Sequence of chain 1.A:
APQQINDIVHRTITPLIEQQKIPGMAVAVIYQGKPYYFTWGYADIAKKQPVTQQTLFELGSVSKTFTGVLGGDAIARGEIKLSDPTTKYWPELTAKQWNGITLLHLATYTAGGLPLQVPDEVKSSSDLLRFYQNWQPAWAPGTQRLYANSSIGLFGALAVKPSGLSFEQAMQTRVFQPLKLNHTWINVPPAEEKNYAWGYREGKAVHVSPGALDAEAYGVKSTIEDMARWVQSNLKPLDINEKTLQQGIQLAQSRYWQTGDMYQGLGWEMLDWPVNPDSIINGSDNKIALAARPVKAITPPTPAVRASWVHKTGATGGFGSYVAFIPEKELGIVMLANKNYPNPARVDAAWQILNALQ

The small molecule below binds the protein below.
Small molecule (SMILES): C[C@@H](C(=O)O)N(c1ccccc1)S(C)(=O)=O

Binding-site contacts:
Ligand atom C14 contacts residue NZ31 of chain 1.E at 1.3 Å.
Ligand atom O15 contacts residue NZ31 of chain 1.E at 1.0 Å.
Ligand atom O04 contacts residue LYS236 of chain 1.A at 3.0 Å (salt-bridge).
Ligand atom C11 contacts residue NZ31 of chain 1.E at 0.5 Å.
Ligand atom C09 contacts residue ASN234 of chain 1.A at 3.6 Å.
Ligand atom C02 contacts residue NZ31 of chain 1.E at 0.5 Å.
Ligand atom C11 contacts residue VAL305 of chain 1.A at 3.9 Å (hydrophobic).
Ligand atom C09 contacts residue PRO237 of chain 1.A at 3.8 Å (hydrophobic).
Ligand atom C09 contacts residue NZ31 of chain 1.E at 0.3 Å.
Ligand atom C10 contacts residue ALA304 of chain 1.A at 4.0 Å (hydrophobic).
Ligand atom O05 contacts residue LEU235 of chain 1.A at 4.0 Å.
Ligand atom N06 contacts residue NZ31 of chain 1.E at 0.8 Å (h-bond).
Ligand atom C09 contacts residue LEU235 of chain 1.A at 3.8 Å (hydrophobic).
Ligand atom C08 contacts residue PRO237 of chain 1.A at 3.6 Å (hydrophobic).
Ligand atom O16 contacts residue NZ31 of chain 1.E at 1.9 Å.
Ligand atom C09 contacts residue GLN253 of chain 1.A at 3.9 Å.
Ligand atom C12 contacts residue ALA304 of chain 1.A at 4.0 Å (hydrophobic).
Ligand atom C11 contacts residue ALA304 of chain 1.A at 3.6 Å (hydrophobic).
Ligand atom C01 contacts residue NZ31 of chain 1.E at 0.5 Å.
Ligand atom C03 contacts residue LYS236 of chain 1.A at 4.0 Å.
Ligand atom C08 contacts residue NZ31 of chain 1.E at 0.3 Å.
Ligand atom O05 contacts residue PRO237 of chain 1.A at 3.9 Å.
Ligand atom C11 contacts residue ARG306 of chain 1.A at 3.9 Å.
Ligand atom C08 contacts residue LEU235 of chain 1.A at 3.5 Å (hydrophobic).
Ligand atom C03 contacts residue NZ31 of chain 1.E at 1.1 Å.
Ligand atom C09 contacts residue PRO327 of chain 1.A at 3.8 Å (hydrophobic).
Ligand atom C10 contacts residue PRO327 of chain 1.A at 3.6 Å (hydrophobic).
Ligand atom O05 contacts residue NZ31 of chain 1.E at 1.4 Å (h-bond).
Ligand atom C12 contacts residue ARG306 of chain 1.A at 3.9 Å.
Ligand atom O04 contacts residue NZ31 of chain 1.E at 0.9 Å.
Ligand atom C14 contacts residue GLN250 of chain 1.A at 3.8 Å.
Ligand atom C11 contacts residue GLN253 of chain 1.A at 4.1 Å.
Ligand atom C14 contacts residue LEU238 of chain 1.A at 3.6 Å (hydrophobic).
Ligand atom C07 contacts residue NZ31 of chain 1.E at 0.4 Å.
Ligand atom S13 contacts residue NZ31 of chain 1.E at 0.9 Å.
Ligand atom C12 contacts residue NZ31 of chain 1.E at 0.5 Å.
Ligand atom C01 contacts residue PRO327 of chain 1.A at 4.0 Å (hydrophobic).
Ligand atom C11 contacts residue PRO327 of chain 1.A at 4.0 Å (hydrophobic).
Ligand atom C10 contacts residue NZ31 of chain 1.E at 0.4 Å.
Ligand atom C10 contacts residue GLN253 of chain 1.A at 3.2 Å.